Sequence of chain 1.B:
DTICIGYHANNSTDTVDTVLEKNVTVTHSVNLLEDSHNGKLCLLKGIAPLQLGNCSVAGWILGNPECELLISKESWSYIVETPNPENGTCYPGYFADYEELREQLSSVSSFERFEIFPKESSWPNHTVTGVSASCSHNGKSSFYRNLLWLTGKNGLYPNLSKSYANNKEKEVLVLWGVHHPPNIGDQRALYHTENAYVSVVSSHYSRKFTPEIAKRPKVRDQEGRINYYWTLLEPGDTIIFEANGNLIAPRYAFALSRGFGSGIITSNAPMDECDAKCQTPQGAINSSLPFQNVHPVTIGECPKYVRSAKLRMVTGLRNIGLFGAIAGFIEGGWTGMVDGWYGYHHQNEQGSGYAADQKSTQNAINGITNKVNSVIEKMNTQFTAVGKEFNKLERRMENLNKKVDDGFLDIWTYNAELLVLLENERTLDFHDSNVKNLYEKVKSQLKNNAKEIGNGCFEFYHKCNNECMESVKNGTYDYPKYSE

Binding-site contacts:
Ligand atom C5 contacts residue PRO129 of chain 1.B at 4.1 Å (hydrophobic).
Ligand atom O3 contacts residue ASN164 of chain 1.B at 4.3 Å.
Ligand atom C7 contacts residue ASN130 of chain 1.B at 4.0 Å.
Ligand atom O4 contacts residue ASN164 of chain 1.B at 4.0 Å.
Ligand atom C6 contacts residue PRO129 of chain 1.B at 3.6 Å (hydrophobic).
Ligand atom C5 contacts residue ASN130 of chain 1.B at 3.5 Å.
Ligand atom O4 contacts residue LEU165 of chain 1.B at 4.4 Å.
Ligand atom O4 contacts residue SER166 of chain 1.B at 4.3 Å.
Ligand atom C2 contacts residue ASN130 of chain 1.B at 2.6 Å.
Ligand atom O5 contacts residue ASN130 of chain 1.B at 2.5 Å (h-bond).
Ligand atom N2 contacts residue ASN130 of chain 1.B at 2.9 Å (h-bond).
Ligand atom C3 contacts residue ASN164 of chain 1.B at 4.1 Å.
Ligand atom C1 contacts residue PRO129 of chain 1.B at 4.1 Å (hydrophobic).
Ligand atom O7 contacts residue ASN130 of chain 1.B at 4.4 Å.
Ligand atom C4 contacts residue ASN130 of chain 1.B at 4.2 Å.
Ligand atom C6 contacts residue SER127 of chain 1.B at 3.7 Å.
Ligand atom C7 contacts residue PRO163 of chain 1.B at 4.2 Å (hydrophobic).
Ligand atom O5 contacts residue PRO129 of chain 1.B at 3.2 Å.
Ligand atom O7 contacts residue PRO163 of chain 1.B at 4.0 Å.
Ligand atom C3 contacts residue ASN130 of chain 1.B at 3.7 Å.
Ligand atom N2 contacts residue PRO163 of chain 1.B at 3.6 Å.
Ligand atom C1 contacts residue ASN130 of chain 1.B at 1.4 Å.

The small molecule below binds the protein below.
Small molecule (SMILES): CC(=O)N[C@@H]1[C@@H](O)[C@H](O)[C@@H](CO)O[C@H]1O